Binding-site contacts:
Ligand atom C4 contacts residue ASN279 of chain 1.A at 4.2 Å.
Ligand atom C7 contacts residue ASN277 of chain 1.A at 4.3 Å.
Ligand atom O5 contacts residue ASN279 of chain 1.A at 2.4 Å (h-bond).
Ligand atom C7 contacts residue GLU278 of chain 1.A at 4.2 Å.
Ligand atom C7 contacts residue ASN279 of chain 1.A at 3.7 Å.
Ligand atom C2 contacts residue ASN279 of chain 1.A at 2.5 Å.
Ligand atom N2 contacts residue ASN279 of chain 1.A at 2.9 Å (h-bond).
Ligand atom C5 contacts residue LYS555 of chain 1.B at 4.0 Å.
Ligand atom C8 contacts residue GLU278 of chain 1.A at 3.6 Å.
Ligand atom C5 contacts residue ASN279 of chain 1.A at 3.7 Å.
Ligand atom C1 contacts residue LYS555 of chain 1.B at 3.8 Å.
Ligand atom O7 contacts residue ASN279 of chain 1.A at 4.1 Å.
Ligand atom C1 contacts residue ASN279 of chain 1.A at 1.4 Å.
Ligand atom O5 contacts residue LYS555 of chain 1.B at 3.4 Å.
Ligand atom N2 contacts residue GLU278 of chain 1.A at 3.7 Å.
Ligand atom C8 contacts residue ASN277 of chain 1.A at 3.6 Å.
Ligand atom C6 contacts residue LYS555 of chain 1.B at 4.3 Å.
Ligand atom O6 contacts residue LYS555 of chain 1.B at 3.7 Å.
Ligand atom C3 contacts residue ASN279 of chain 1.A at 3.8 Å.

The protein below binds the small molecule below.
Small molecule (SMILES): CC(=O)N[C@@H]1[C@@H](O)[C@H](O)[C@@H](CO)O[C@H]1O

Sequence of chain 1.B:
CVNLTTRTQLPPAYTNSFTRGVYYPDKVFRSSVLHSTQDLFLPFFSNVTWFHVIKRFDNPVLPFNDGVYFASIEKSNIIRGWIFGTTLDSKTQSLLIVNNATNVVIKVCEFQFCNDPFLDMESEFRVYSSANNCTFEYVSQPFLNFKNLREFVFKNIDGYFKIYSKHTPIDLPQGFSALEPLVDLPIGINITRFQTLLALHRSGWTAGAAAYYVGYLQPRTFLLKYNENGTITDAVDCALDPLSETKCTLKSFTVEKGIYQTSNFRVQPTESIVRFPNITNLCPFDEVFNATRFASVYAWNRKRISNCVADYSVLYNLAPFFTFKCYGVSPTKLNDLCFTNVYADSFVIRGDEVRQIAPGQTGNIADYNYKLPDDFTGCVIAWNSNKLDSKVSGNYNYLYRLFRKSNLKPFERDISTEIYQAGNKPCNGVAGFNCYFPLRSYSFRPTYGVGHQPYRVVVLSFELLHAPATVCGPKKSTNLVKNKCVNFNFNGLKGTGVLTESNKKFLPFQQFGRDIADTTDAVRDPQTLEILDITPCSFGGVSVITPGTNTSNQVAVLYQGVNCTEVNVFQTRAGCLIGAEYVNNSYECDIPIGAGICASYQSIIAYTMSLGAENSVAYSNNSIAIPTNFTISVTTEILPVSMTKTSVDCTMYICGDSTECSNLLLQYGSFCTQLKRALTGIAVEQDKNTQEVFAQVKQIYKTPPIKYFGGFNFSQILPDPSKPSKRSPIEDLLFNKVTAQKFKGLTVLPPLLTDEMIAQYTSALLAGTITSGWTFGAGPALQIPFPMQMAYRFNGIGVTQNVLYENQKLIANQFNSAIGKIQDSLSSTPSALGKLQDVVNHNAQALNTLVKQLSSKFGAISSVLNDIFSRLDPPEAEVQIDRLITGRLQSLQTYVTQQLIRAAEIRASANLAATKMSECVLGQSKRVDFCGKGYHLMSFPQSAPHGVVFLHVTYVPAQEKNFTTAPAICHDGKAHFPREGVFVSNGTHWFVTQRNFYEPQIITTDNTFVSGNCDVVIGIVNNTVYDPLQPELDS

Sequence of chain 1.A:
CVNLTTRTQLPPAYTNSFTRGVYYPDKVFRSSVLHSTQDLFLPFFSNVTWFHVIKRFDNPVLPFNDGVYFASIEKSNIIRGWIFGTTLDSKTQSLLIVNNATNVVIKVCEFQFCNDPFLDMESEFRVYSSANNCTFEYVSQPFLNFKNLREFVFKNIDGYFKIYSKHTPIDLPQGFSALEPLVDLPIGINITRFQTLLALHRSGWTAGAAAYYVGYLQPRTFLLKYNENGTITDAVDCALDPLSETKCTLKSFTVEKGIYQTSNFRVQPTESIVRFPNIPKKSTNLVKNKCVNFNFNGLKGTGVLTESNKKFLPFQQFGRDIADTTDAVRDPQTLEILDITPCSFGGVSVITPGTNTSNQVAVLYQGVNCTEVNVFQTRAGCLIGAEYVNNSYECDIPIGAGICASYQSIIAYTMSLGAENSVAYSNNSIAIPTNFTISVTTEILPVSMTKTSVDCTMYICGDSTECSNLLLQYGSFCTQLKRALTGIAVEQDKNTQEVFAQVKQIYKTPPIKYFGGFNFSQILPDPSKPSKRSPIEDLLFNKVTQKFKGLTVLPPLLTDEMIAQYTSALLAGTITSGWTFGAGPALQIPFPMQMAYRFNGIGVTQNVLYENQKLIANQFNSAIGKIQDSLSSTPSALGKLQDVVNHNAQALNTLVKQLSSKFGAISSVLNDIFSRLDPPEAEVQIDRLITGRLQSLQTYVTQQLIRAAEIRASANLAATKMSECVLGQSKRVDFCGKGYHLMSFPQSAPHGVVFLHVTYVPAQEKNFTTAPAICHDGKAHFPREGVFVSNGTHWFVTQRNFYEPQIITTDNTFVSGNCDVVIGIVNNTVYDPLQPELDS